This small molecule binds to this protein.
Small molecule (SMILES): [H]/N=C(\N)c1ccc(NCc2ncc(-c3ccccc3)[nH]2)cc1OCc1cccnc1

Binding-site contacts:
Ligand atom N01 contacts residue GLY196 of chain 1.A at 3.8 Å.
Ligand atom C28 contacts residue GLN176 of chain 1.A at 3.6 Å.
Ligand atom C10 contacts residue HIS42 of chain 1.A at 3.6 Å.
Ligand atom N08 contacts residue SER179 of chain 1.A at 2.9 Å (h-bond).
Ligand atom N03 contacts residue TRP195 of chain 1.A at 3.4 Å (h-bond).
Ligand atom C22 contacts residue TRP195 of chain 1.A at 3.7 Å (hydrophobic).
Ligand atom C02 contacts residue SER174 of chain 1.A at 3.3 Å.
Ligand atom N01 contacts residue SER174 of chain 1.A at 3.5 Å (h-bond).
Ligand atom C13 contacts residue SER194 of chain 1.A at 3.4 Å.
Ligand atom N01 contacts residue ASP197 of chain 1.A at 3.2 Å (salt-bridge).
Ligand atom C02 contacts residue TRP195 of chain 1.A at 3.6 Å (hydrophobic).
Ligand atom C24 contacts residue ASP197 of chain 1.A at 3.5 Å.
Ligand atom C19 contacts residue HIS81 of chain 1.A at 3.6 Å.
Ligand atom N03 contacts residue ASP173 of chain 1.A at 3.0 Å (salt-bridge).
Ligand atom C18 contacts residue HIS81 of chain 1.A at 3.4 Å.
Ligand atom C22 contacts residue GLY196 of chain 1.A at 3.7 Å.
Ligand atom C05 contacts residue SER174 of chain 1.A at 3.7 Å.
Ligand atom C24 contacts residue GLY196 of chain 1.A at 3.4 Å.
Ligand atom C04 contacts residue TRP195 of chain 1.A at 3.6 Å (hydrophobic).
Ligand atom N03 contacts residue SER174 of chain 1.A at 3.1 Å (h-bond).
Ligand atom C06 contacts residue VAL193 of chain 1.A at 3.6 Å (hydrophobic).
Ligand atom N14 contacts residue HIS42 of chain 1.A at 3.3 Å (h-bond).
Ligand atom O23 contacts residue GLY196 of chain 1.A at 3.5 Å (h-bond).
Ligand atom N14 contacts residue SER194 of chain 1.A at 2.8 Å (h-bond).
Ligand atom N29 contacts residue TYR198 of chain 1.A at 3.6 Å.
Ligand atom C09 contacts residue SER179 of chain 1.A at 3.4 Å.
Ligand atom N01 contacts residue CYS200 of chain 1.A at 3.6 Å (h-bond).
Ligand atom C19 contacts residue PRO82 of chain 1.A at 3.7 Å (hydrophobic).
Ligand atom C02 contacts residue GLY196 of chain 1.A at 3.8 Å.
Ligand atom C13 contacts residue HIS42 of chain 1.A at 3.4 Å.
Ligand atom O23 contacts residue ASP197 of chain 1.A at 3.3 Å (salt-bridge).
Ligand atom C30 contacts residue ASP197 of chain 1.A at 3.7 Å.
Ligand atom C12 contacts residue HIS42 of chain 1.A at 3.6 Å.
Ligand atom N03 contacts residue GLY207 of chain 1.A at 3.7 Å.
Ligand atom C10 contacts residue SER179 of chain 1.A at 3.8 Å.
Ligand atom C28 contacts residue TYR198 of chain 1.A at 3.7 Å (hydrophobic).
Ligand atom C06 contacts residue CYS175 of chain 1.A at 3.5 Å (hydrophobic).
Ligand atom C02 contacts residue ASP173 of chain 1.A at 3.6 Å.
Ligand atom N01 contacts residue ASP173 of chain 1.A at 2.9 Å (salt-bridge).
Ligand atom C30 contacts residue CYS200 of chain 1.A at 3.5 Å (hydrophobic).

Sequence of chain 1.A:
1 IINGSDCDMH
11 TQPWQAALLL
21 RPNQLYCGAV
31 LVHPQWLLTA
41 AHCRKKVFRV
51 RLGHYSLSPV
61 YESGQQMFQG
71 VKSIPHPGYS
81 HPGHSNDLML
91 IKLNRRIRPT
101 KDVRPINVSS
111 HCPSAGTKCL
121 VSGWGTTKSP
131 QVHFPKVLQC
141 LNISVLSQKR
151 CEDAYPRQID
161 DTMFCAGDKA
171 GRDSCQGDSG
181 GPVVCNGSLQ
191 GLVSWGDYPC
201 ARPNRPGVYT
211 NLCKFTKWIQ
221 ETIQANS